Binding-site contacts:
Ligand atom C3 contacts residue ASN295 of chain 1.A at 3.8 Å.
Ligand atom C1 contacts residue ASN295 of chain 1.A at 1.4 Å.
Ligand atom O6 contacts residue THR297 of chain 1.A at 4.3 Å.
Ligand atom O5 contacts residue ASN295 of chain 1.A at 2.4 Å (h-bond).
Ligand atom N2 contacts residue ASN295 of chain 1.A at 2.9 Å (h-bond).
Ligand atom C4 contacts residue ASN295 of chain 1.A at 4.2 Å.
Ligand atom O7 contacts residue ASN295 of chain 1.A at 4.4 Å.
Ligand atom C2 contacts residue ASN295 of chain 1.A at 2.5 Å.
Ligand atom C8 contacts residue ASN295 of chain 1.A at 3.6 Å.
Ligand atom C7 contacts residue ASN295 of chain 1.A at 3.5 Å.
Ligand atom C5 contacts residue ASN295 of chain 1.A at 3.7 Å.

A protein and the small-molecule ligand that binds it are described below.
Small molecule (SMILES): CC(=O)N[C@@H]1[C@@H](O)[C@H](O)[C@@H](CO)O[C@H]1O

Sequence of chain 1.A:
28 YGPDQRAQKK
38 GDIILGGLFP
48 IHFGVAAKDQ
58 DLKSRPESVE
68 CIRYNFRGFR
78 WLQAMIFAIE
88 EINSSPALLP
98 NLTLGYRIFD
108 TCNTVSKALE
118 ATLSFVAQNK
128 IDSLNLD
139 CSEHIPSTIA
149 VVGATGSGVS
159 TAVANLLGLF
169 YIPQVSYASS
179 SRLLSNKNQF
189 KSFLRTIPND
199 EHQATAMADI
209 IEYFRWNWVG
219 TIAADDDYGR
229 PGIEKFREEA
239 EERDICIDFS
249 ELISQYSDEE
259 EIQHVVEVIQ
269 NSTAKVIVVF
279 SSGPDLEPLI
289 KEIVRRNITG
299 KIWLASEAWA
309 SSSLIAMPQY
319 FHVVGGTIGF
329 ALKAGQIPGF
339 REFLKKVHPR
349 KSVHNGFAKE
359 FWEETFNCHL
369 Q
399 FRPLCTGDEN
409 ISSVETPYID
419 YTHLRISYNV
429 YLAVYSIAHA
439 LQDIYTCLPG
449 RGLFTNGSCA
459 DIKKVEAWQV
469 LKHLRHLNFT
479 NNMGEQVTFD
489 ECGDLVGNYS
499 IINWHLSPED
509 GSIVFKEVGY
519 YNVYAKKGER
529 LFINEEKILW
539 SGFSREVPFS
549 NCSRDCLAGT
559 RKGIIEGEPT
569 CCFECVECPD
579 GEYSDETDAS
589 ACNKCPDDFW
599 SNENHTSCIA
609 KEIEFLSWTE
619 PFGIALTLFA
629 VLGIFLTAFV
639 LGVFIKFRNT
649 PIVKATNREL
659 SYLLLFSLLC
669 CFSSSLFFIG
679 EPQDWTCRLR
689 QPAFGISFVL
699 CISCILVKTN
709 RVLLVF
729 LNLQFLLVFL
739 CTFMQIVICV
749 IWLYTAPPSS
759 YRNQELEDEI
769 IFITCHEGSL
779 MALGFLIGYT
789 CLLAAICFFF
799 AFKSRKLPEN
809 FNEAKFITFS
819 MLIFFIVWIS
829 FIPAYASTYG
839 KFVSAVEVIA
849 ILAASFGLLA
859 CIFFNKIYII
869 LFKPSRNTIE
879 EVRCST